Binding-site contacts:
Ligand atom O5 contacts residue HIS442 of chain 1.B at 3.6 Å.
Ligand atom N2 contacts residue ASP230 of chain 1.B at 2.7 Å (salt-bridge).
Ligand atom N2 contacts residue ASN271 of chain 1.B at 3.0 Å (h-bond).
Ligand atom N2 contacts residue SER232 of chain 1.B at 3.7 Å.
Ligand atom C2 contacts residue ASP230 of chain 1.B at 3.5 Å.
Ligand atom O6 contacts residue GOL1 of chain 1.IA at 3.4 Å (h-bond).
Ligand atom C1 contacts residue GOL1 of chain 1.IA at 3.3 Å.
Ligand atom C2 contacts residue GOL1 of chain 1.IA at 3.3 Å.
Ligand atom C7 contacts residue LYS204 of chain 1.B at 3.6 Å.
Ligand atom C2 contacts residue HIS442 of chain 1.B at 3.5 Å.
Ligand atom C2 contacts residue ASN271 of chain 1.B at 2.4 Å.
Ligand atom N2 contacts residue GOL1 of chain 1.IA at 2.4 Å (h-bond).
Ligand atom O4 contacts residue PHE206 of chain 1.B at 3.6 Å.
Ligand atom C7 contacts residue GOL1 of chain 1.IA at 3.3 Å.
Ligand atom O6 contacts residue LEU228 of chain 1.B at 3.3 Å.
Ligand atom C3 contacts residue ASP230 of chain 1.B at 3.6 Å.
Ligand atom C6 contacts residue ASP440 of chain 1.B at 3.3 Å.
Ligand atom O5 contacts residue ASN271 of chain 1.B at 2.3 Å (h-bond).
Ligand atom O6 contacts residue SO41 of chain 1.HA at 2.9 Å (h-bond).
Ligand atom O7 contacts residue TYR446 of chain 1.B at 3.6 Å.
Ligand atom C6 contacts residue GOL1 of chain 1.IA at 3.1 Å.
Ligand atom C1 contacts residue ASN271 of chain 1.B at 1.4 Å.
Ligand atom C6 contacts residue SER443 of chain 1.B at 3.6 Å.
Ligand atom C6 contacts residue HIS442 of chain 1.B at 3.2 Å.
Ligand atom C8 contacts residue SER208 of chain 1.B at 3.2 Å.
Ligand atom C8 contacts residue PHE445 of chain 1.B at 3.6 Å (hydrophobic).
Ligand atom O6 contacts residue TYR269 of chain 1.B at 3.2 Å.
Ligand atom O7 contacts residue ASN444 of chain 1.B at 3.5 Å (h-bond).
Ligand atom C8 contacts residue TYR269 of chain 1.B at 3.5 Å (hydrophobic).
Ligand atom C5 contacts residue ASN271 of chain 1.B at 3.7 Å.
Ligand atom O6 contacts residue SER443 of chain 1.B at 3.6 Å.
Ligand atom C1 contacts residue ASP230 of chain 1.B at 3.6 Å.
Ligand atom C8 contacts residue GOL1 of chain 1.IA at 3.4 Å.
Ligand atom O7 contacts residue LEU228 of chain 1.B at 3.3 Å.
Ligand atom O6 contacts residue HIS442 of chain 1.B at 3.6 Å (h-bond).
Ligand atom C8 contacts residue SER232 of chain 1.B at 3.5 Å.
Ligand atom O6 contacts residue ASP440 of chain 1.B at 2.2 Å (salt-bridge).
Ligand atom O7 contacts residue LYS204 of chain 1.B at 2.7 Å (salt-bridge).
Ligand atom O7 contacts residue PHE445 of chain 1.B at 2.8 Å (h-bond).
Ligand atom C7 contacts residue LEU228 of chain 1.B at 3.4 Å (hydrophobic).

The protein below binds the small molecule below.
Small molecule (SMILES): CC(=O)N[C@H]1[C@H](O[C@H]2[C@H](O)[C@@H](NC(C)=O)CO[C@@H]2CO)O[C@H](CO)[C@@H](O[C@@H]2O[C@H](CO)[C@@H](O)[C@H](O[C@H]3O[C@H](CO)[C@@H](O)[C@H](O)[C@@H]3O)[C@@H]2O)[C@@H]1O

Sequence of chain 1.B:
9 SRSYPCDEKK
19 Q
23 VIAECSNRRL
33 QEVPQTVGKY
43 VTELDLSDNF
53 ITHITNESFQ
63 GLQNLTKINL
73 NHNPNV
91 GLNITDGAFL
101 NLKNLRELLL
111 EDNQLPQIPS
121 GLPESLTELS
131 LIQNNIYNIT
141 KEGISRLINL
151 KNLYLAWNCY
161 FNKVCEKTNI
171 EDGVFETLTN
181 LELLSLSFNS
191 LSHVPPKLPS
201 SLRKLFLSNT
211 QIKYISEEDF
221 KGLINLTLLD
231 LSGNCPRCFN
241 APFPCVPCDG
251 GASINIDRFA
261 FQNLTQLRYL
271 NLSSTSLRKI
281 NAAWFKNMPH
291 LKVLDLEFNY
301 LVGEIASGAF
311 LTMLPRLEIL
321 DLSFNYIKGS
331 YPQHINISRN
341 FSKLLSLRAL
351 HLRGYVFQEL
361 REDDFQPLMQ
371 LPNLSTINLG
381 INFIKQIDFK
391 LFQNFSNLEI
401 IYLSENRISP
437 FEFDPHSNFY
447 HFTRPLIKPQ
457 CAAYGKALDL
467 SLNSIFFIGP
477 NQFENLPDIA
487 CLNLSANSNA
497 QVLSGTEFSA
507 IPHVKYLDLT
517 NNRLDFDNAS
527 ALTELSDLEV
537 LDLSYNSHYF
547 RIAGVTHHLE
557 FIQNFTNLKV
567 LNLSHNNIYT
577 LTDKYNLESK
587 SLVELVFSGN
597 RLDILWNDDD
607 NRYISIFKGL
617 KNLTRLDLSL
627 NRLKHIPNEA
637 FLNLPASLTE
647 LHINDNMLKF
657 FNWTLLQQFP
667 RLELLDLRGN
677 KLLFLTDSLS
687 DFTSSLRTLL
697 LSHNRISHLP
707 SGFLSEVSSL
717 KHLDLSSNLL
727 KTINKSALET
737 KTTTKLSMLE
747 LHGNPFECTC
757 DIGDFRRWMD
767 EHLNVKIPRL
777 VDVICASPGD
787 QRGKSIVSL